Sequence of chain 1.B:
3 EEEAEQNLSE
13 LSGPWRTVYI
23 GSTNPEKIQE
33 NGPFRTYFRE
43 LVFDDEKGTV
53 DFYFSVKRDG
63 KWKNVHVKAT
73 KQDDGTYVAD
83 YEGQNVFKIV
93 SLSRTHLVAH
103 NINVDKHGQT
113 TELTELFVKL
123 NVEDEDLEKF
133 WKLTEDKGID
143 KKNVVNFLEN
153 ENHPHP

A protein and the small-molecule ligand that binds it are described below.
Small molecule (SMILES): C=C[C@H](C)CCCC(C)(C)O

Binding-site contacts:
Ligand atom C4 contacts residue PHE36 of chain 1.B at 4.3 Å (hydrophobic).
Ligand atom C9 contacts residue TYR83 of chain 1.B at 4.0 Å (hydrophobic).
Ligand atom C9 contacts residue VAL69 of chain 1.B at 4.0 Å (hydrophobic).
Ligand atom C4 contacts residue THR38 of chain 1.B at 4.1 Å.
Ligand atom O1 contacts residue PHE54 of chain 1.B at 4.1 Å.
Ligand atom C2 contacts residue 3OM1 of chain 1.E at 0.8 Å.
Ligand atom C10 contacts residue PHE40 of chain 1.B at 4.4 Å (hydrophobic).
Ligand atom C3 contacts residue PHE36 of chain 1.B at 3.8 Å (hydrophobic).
Ligand atom C6 contacts residue PHE89 of chain 1.B at 4.1 Å (hydrophobic).
Ligand atom C5 contacts residue THR38 of chain 1.B at 4.3 Å.
Ligand atom C8 contacts residue ASN103 of chain 1.B at 3.4 Å.
Ligand atom C7 contacts residue THR116 of chain 1.B at 4.4 Å.
Ligand atom O1 contacts residue ALA81 of chain 1.B at 3.8 Å.
Ligand atom C4 contacts residue PHE40 of chain 1.B at 4.0 Å (hydrophobic).
Ligand atom C6 contacts residue 3OM1 of chain 1.E at 0.9 Å.
Ligand atom C8 contacts residue PHE36 of chain 1.B at 4.3 Å (hydrophobic).
Ligand atom C1 contacts residue 3OM1 of chain 1.E at 0.8 Å.
Ligand atom O1 contacts residue ASN103 of chain 1.B at 4.5 Å.
Ligand atom C6 contacts residue PHE119 of chain 1.B at 3.9 Å (hydrophobic).
Ligand atom C7 contacts residue GLU117 of chain 1.B at 4.2 Å.
Ligand atom C7 contacts residue 3OM1 of chain 1.E at 0.9 Å.
Ligand atom O1 contacts residue PHE89 of chain 1.B at 4.0 Å.
Ligand atom C10 contacts residue PHE36 of chain 1.B at 4.3 Å (hydrophobic).
Ligand atom C7 contacts residue ASN103 of chain 1.B at 4.3 Å.
Ligand atom C4 contacts residue 3OM1 of chain 1.E at 0.9 Å.
Ligand atom C10 contacts residue 3OM1 of chain 1.E at 1.8 Å.
Ligand atom C1 contacts residue ASN103 of chain 1.B at 4.4 Å.
Ligand atom C8 contacts residue ASN87 of chain 1.B at 3.3 Å.
Ligand atom C10 contacts residue ILE22 of chain 1.B at 3.3 Å (hydrophobic).
Ligand atom C10 contacts residue PHE119 of chain 1.B at 4.1 Å (hydrophobic).
Ligand atom C7 contacts residue PHE119 of chain 1.B at 3.9 Å (hydrophobic).
Ligand atom C8 contacts residue 3OM1 of chain 1.E at 1.2 Å.
Ligand atom C5 contacts residue 3OM1 of chain 1.E at 1.3 Å.
Ligand atom C3 contacts residue 3OM1 of chain 1.E at 1.1 Å.
Ligand atom C9 contacts residue 3OM1 of chain 1.E at 1.0 Å.
Ligand atom C10 contacts residue THR38 of chain 1.B at 3.3 Å.
Ligand atom C5 contacts residue PHE36 of chain 1.B at 4.2 Å (hydrophobic).
Ligand atom C2 contacts residue PHE89 of chain 1.B at 4.1 Å (hydrophobic).
Ligand atom O1 contacts residue 3OM1 of chain 1.E at 1.6 Å.